A protein and the small-molecule ligand that binds it are described below.
Small molecule (SMILES): CC(=O)N[C@@H]1[C@@H](O)[C@H](O)[C@@H](CO)O[C@H]1O

Sequence of chain 1.I:
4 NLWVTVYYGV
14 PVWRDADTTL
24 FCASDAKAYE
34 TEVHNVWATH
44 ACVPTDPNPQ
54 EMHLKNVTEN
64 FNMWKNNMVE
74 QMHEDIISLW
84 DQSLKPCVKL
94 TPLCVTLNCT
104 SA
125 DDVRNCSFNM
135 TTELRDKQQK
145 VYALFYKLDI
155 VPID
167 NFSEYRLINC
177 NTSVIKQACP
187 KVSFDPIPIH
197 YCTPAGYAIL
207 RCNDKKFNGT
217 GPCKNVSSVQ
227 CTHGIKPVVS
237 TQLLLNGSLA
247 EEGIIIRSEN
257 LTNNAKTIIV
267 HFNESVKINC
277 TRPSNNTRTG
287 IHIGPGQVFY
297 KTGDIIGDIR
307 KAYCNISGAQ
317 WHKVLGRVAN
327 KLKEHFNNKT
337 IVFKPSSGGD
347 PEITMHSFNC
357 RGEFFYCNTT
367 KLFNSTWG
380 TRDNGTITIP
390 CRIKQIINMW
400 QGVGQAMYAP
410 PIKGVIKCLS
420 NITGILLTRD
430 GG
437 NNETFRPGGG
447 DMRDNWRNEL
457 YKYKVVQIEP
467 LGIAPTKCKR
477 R

Binding-site contacts:
Ligand atom C2 contacts residue ASN133 of chain 1.I at 2.5 Å.
Ligand atom C3 contacts residue ASN133 of chain 1.I at 3.8 Å.
Ligand atom N2 contacts residue ASN133 of chain 1.I at 2.9 Å (h-bond).
Ligand atom C5 contacts residue ASN133 of chain 1.I at 3.7 Å.
Ligand atom C4 contacts residue ASN133 of chain 1.I at 4.2 Å.
Ligand atom C7 contacts residue ASN133 of chain 1.I at 4.0 Å.
Ligand atom C1 contacts residue ASN133 of chain 1.I at 1.4 Å.
Ligand atom O5 contacts residue ASN133 of chain 1.I at 2.4 Å (h-bond).